The small molecule below binds the protein below.
Small molecule (SMILES): O=C(O)[C@H]1O[C@@H](O[C@H]2[C@H](O)[C@@H](NS(=O)(=O)O)[C@@H](O[C@H]3[C@H](O)[C@@H](O)[C@H](O[C@H]4[C@H](O)[C@@H](NS(=O)(=O)O)[C@@H](O[C@H]5[C@H](O)[C@@H](O)[C@H](O[C@H]6[C@H](O)[C@@H](NS(=O)(=O)O)[C@@H](O[C@H]7[C@H](O)[C@@H](O)[C@H](O)O[C@@H]7C(=O)O)O[C@@H]6CO)O[C@@H]5C(=O)O)O[C@@H]4CO)O[C@@H]3C(=O)O)O[C@@H]2CO)[C@H](O)[C@@H](O)[C@@H]1O

Sequence of chain 1.A:
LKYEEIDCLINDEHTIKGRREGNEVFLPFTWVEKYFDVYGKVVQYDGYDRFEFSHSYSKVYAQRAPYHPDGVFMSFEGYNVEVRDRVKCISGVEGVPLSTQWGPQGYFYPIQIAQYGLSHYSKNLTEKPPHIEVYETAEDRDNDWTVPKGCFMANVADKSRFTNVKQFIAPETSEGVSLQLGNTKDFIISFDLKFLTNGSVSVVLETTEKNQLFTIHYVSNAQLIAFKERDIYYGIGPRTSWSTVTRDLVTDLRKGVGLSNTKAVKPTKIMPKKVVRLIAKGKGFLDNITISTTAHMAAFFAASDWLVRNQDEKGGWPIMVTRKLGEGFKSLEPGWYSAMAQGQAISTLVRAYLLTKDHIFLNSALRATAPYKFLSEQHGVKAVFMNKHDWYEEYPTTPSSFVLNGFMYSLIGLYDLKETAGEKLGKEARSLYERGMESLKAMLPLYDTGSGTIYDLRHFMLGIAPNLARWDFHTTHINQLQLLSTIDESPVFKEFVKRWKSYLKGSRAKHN

Sequence of chain 1.B:
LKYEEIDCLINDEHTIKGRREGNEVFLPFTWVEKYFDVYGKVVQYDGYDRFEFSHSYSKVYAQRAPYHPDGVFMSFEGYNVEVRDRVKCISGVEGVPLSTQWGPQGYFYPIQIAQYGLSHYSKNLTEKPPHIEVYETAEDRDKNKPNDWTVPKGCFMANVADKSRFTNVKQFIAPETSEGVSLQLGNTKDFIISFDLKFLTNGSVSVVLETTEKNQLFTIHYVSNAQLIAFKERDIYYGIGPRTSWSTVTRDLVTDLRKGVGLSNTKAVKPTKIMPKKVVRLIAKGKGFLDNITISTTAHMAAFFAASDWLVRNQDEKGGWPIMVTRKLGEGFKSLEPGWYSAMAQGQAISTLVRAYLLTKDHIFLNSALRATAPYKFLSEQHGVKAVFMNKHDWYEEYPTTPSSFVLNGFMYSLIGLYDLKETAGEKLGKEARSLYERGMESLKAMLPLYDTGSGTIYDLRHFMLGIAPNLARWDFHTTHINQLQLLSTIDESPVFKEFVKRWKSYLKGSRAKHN

Binding-site contacts:
Ligand atom O3 contacts residue GLU409 of chain 1.B at 3.1 Å (salt-bridge).
Ligand atom O2 contacts residue THR491 of chain 1.B at 3.1 Å (h-bond).
Ligand atom O6B contacts residue ASN91 of chain 1.B at 3.3 Å (h-bond).
Ligand atom O6A contacts residue TRP113 of chain 1.B at 2.9 Å (h-bond).
Ligand atom O3S contacts residue GLN123 of chain 1.B at 3.1 Å (h-bond).
Ligand atom O5 contacts residue GLN126 of chain 1.B at 3.0 Å (h-bond).
Ligand atom C6 contacts residue GLU409 of chain 1.B at 2.9 Å.
Ligand atom O6A contacts residue ARG95 of chain 1.B at 3.2 Å (salt-bridge).
Ligand atom O3 contacts residue GLY89 of chain 1.B at 2.8 Å (h-bond).
Ligand atom O3 contacts residue ASN527 of chain 1.A at 2.4 Å (h-bond).
Ligand atom C6 contacts residue ARG95 of chain 1.B at 3.2 Å.
Ligand atom O4 contacts residue GLN112 of chain 1.B at 3.1 Å (h-bond).
Ligand atom O5 contacts residue MET355 of chain 1.B at 3.2 Å.
Ligand atom N2 contacts residue GLY89 of chain 1.B at 3.0 Å (h-bond).
Ligand atom O6B contacts residue ASN420 of chain 1.B at 2.5 Å (h-bond).
Ligand atom O2S contacts residue TYR120 of chain 1.B at 3.2 Å.
Ligand atom O3 contacts residue ARG97 of chain 1.B at 2.7 Å (salt-bridge).
Ligand atom O3S contacts residue ARG95 of chain 1.B at 2.9 Å (salt-bridge).
Ligand atom O2 contacts residue GLN112 of chain 1.B at 2.8 Å (h-bond).
Ligand atom O6A contacts residue ASN420 of chain 1.B at 3.0 Å (h-bond).
Ligand atom O6 contacts residue TYR90 of chain 1.B at 2.7 Å (h-bond).
Ligand atom O6B contacts residue MET355 of chain 1.B at 3.2 Å (h-bond).
Ligand atom O3 contacts residue ARG95 of chain 1.B at 3.0 Å.
Ligand atom O6B contacts residue TYR90 of chain 1.B at 3.3 Å.
Ligand atom O3S contacts residue ARG97 of chain 1.B at 3.0 Å (salt-bridge).
Ligand atom O1S contacts residue ASN482 of chain 1.B at 3.0 Å (h-bond).
Ligand atom O3S contacts residue ARG473 of chain 1.B at 2.6 Å (salt-bridge).
Ligand atom O3 contacts residue TYR470 of chain 1.B at 2.5 Å (h-bond).
Ligand atom O1S contacts residue ARG95 of chain 1.B at 3.1 Å (salt-bridge).
Ligand atom O6A contacts residue TYR470 of chain 1.B at 2.3 Å (h-bond).
Ligand atom O6B contacts residue ARG95 of chain 1.B at 2.9 Å (salt-bridge).
Ligand atom O6A contacts residue GLU409 of chain 1.B at 2.7 Å (salt-bridge).
Ligand atom O3 contacts residue TYR410 of chain 1.B at 2.8 Å (h-bond).
Ligand atom O1S contacts residue ASN527 of chain 1.A at 2.8 Å (h-bond).
Ligand atom O6 contacts residue TYR424 of chain 1.B at 2.6 Å (h-bond).
Ligand atom O1S contacts residue TYR470 of chain 1.B at 3.2 Å.
Ligand atom O3 contacts residue TYR120 of chain 1.B at 3.0 Å (h-bond).
Ligand atom O6 contacts residue ARG485 of chain 1.B at 2.8 Å (salt-bridge).
Ligand atom O5 contacts residue ARG485 of chain 1.B at 3.2 Å (salt-bridge).
Ligand atom O1S contacts residue GLN126 of chain 1.B at 3.3 Å (h-bond).